Sequence of chain 1.E:
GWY

The protein below binds the small molecule below.
Small molecule (SMILES): OCCO[C@H]1O[C@H](CO)[C@@H](O)[C@H](O)[C@@H]1O

Sequence of chain 1.A:
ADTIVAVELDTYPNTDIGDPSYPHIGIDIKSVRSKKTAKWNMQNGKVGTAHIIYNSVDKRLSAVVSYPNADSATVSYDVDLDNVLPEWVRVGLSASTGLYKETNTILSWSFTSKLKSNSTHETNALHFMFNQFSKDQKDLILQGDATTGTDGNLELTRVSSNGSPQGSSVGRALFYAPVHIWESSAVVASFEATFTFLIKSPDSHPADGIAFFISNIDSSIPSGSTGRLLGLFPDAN

Binding-site contacts:
Ligand atom OAF contacts residue LEU99 of chain 1.A at 3.8 Å.
Ligand atom C6 contacts residue ASP208 of chain 1.A at 3.5 Å.
Ligand atom C5 contacts residue ASP208 of chain 1.A at 4.0 Å.
Ligand atom CAH contacts residue LEU99 of chain 1.A at 3.9 Å (hydrophobic).
Ligand atom C3 contacts residue ARG228 of chain 1.A at 3.9 Å.
Ligand atom C6 contacts residue TYR100 of chain 1.A at 3.9 Å (hydrophobic).
Ligand atom CAH contacts residue GLY1 of chain 1.E at 3.2 Å.
Ligand atom O4 contacts residue TYR12 of chain 1.A at 3.4 Å.
Ligand atom O6 contacts residue GLY98 of chain 1.A at 3.1 Å.
Ligand atom O4 contacts residue ASN14 of chain 1.A at 3.0 Å (h-bond).
Ligand atom O3 contacts residue ARG228 of chain 1.A at 2.9 Å (salt-bridge).
Ligand atom CAG contacts residue TYR12 of chain 1.A at 3.9 Å (hydrophobic).
Ligand atom C4 contacts residue ASP208 of chain 1.A at 3.3 Å.
Ligand atom O6 contacts residue LEU99 of chain 1.A at 3.1 Å (h-bond).
Ligand atom O2 contacts residue LEU99 of chain 1.A at 3.8 Å.
Ligand atom O2 contacts residue GLY227 of chain 1.A at 3.7 Å.
Ligand atom O3 contacts residue GLY227 of chain 1.A at 3.5 Å.
Ligand atom C4 contacts residue ARG228 of chain 1.A at 3.7 Å.
Ligand atom C5 contacts residue TYR12 of chain 1.A at 3.6 Å (hydrophobic).
Ligand atom C4 contacts residue ASN14 of chain 1.A at 4.1 Å.
Ligand atom C4 contacts residue GLY227 of chain 1.A at 3.7 Å.
Ligand atom CAG contacts residue GLY1 of chain 1.E at 2.3 Å.
Ligand atom O5 contacts residue GLY98 of chain 1.A at 3.9 Å.
Ligand atom C6 contacts residue TYR12 of chain 1.A at 3.4 Å (hydrophobic).
Ligand atom C5 contacts residue LEU99 of chain 1.A at 4.0 Å (hydrophobic).
Ligand atom O4 contacts residue ARG228 of chain 1.A at 3.2 Å (salt-bridge).
Ligand atom O4 contacts residue GLY227 of chain 1.A at 3.8 Å.
Ligand atom C6 contacts residue LEU99 of chain 1.A at 4.0 Å (hydrophobic).
Ligand atom O6 contacts residue ALA207 of chain 1.A at 3.3 Å.
Ligand atom O6 contacts residue TYR100 of chain 1.A at 3.2 Å (h-bond).
Ligand atom C1 contacts residue LEU99 of chain 1.A at 3.8 Å (hydrophobic).
Ligand atom O5 contacts residue LEU99 of chain 1.A at 2.9 Å (h-bond).
Ligand atom OAF contacts residue GLY1 of chain 1.E at 1.4 Å (h-bond).
Ligand atom C6 contacts residue ALA207 of chain 1.A at 3.6 Å (hydrophobic).
Ligand atom C3 contacts residue GLY227 of chain 1.A at 4.1 Å.
Ligand atom CAH contacts residue TYR12 of chain 1.A at 3.9 Å (hydrophobic).
Ligand atom O2 contacts residue GLY98 of chain 1.A at 3.6 Å.
Ligand atom OAF contacts residue TYR12 of chain 1.A at 4.0 Å.
Ligand atom O4 contacts residue ASP208 of chain 1.A at 2.5 Å (salt-bridge).
Ligand atom O6 contacts residue ASP208 of chain 1.A at 2.7 Å (salt-bridge).